Binding-site contacts:
Ligand atom C1 contacts residue TYR156 of chain 1.A at 3.7 Å (hydrophobic).
Ligand atom O1 contacts residue LYS16 of chain 1.A at 2.9 Å (salt-bridge).
Ligand atom O6 contacts residue PRO155 of chain 1.A at 3.2 Å.
Ligand atom C5 contacts residue GLU154 of chain 1.A at 3.5 Å.
Ligand atom O5 contacts residue TYR156 of chain 1.A at 3.2 Å.
Ligand atom O1 contacts residue ASP15 of chain 1.A at 2.5 Å (salt-bridge).
Ligand atom C1 contacts residue LYS16 of chain 1.A at 3.6 Å.
Ligand atom O3 contacts residue ARG67 of chain 1.A at 2.8 Å (salt-bridge).
Ligand atom O4 contacts residue ARG345 of chain 1.A at 3.5 Å (salt-bridge).
Ligand atom O2 contacts residue LYS16 of chain 1.A at 2.8 Å (salt-bridge).
Ligand atom O2 contacts residue ALA64 of chain 1.A at 3.3 Å.
Ligand atom O5 contacts residue TRP341 of chain 1.A at 3.2 Å.
Ligand atom O2 contacts residue ARG67 of chain 1.A at 2.5 Å (salt-bridge).
Ligand atom O4 contacts residue GLU46 of chain 1.A at 3.4 Å (salt-bridge).
Ligand atom O3 contacts residue GLU46 of chain 1.A at 3.4 Å.
Ligand atom O3 contacts residue GLU45 of chain 1.A at 2.6 Å (salt-bridge).
Ligand atom C2 contacts residue GLU112 of chain 1.A at 3.6 Å.
Ligand atom O2 contacts residue ASP66 of chain 1.A at 2.8 Å (salt-bridge).
Ligand atom C2 contacts residue ARG67 of chain 1.A at 3.7 Å.
Ligand atom C2 contacts residue ASP66 of chain 1.A at 3.5 Å.
Ligand atom O4 contacts residue GLU45 of chain 1.A at 3.6 Å.
Ligand atom C3 contacts residue TRP63 of chain 1.A at 3.6 Å (hydrophobic).
Ligand atom C6 contacts residue ARG345 of chain 1.A at 3.4 Å.
Ligand atom C6 contacts residue GLU154 of chain 1.A at 3.3 Å.
Ligand atom C1 contacts residue ASP15 of chain 1.A at 3.4 Å.
Ligand atom O3 contacts residue TYR342 of chain 1.A at 3.2 Å (h-bond).
Ligand atom O2 contacts residue TRP63 of chain 1.A at 3.5 Å (h-bond).
Ligand atom O2 contacts residue GLU112 of chain 1.A at 2.7 Å (salt-bridge).
Ligand atom C2 contacts residue TRP231 of chain 1.A at 3.6 Å (hydrophobic).
Ligand atom C3 contacts residue ASP66 of chain 1.A at 3.5 Å.
Ligand atom O3 contacts residue TRP63 of chain 1.A at 3.0 Å (h-bond).
Ligand atom C3 contacts residue GLU45 of chain 1.A at 2.8 Å.
Ligand atom O6 contacts residue PHE157 of chain 1.A at 3.6 Å.
Ligand atom O6 contacts residue TYR156 of chain 1.A at 3.1 Å (h-bond).
Ligand atom O1 contacts residue ASN13 of chain 1.A at 3.6 Å.
Ligand atom O2 contacts residue TRP231 of chain 1.A at 3.5 Å.
Ligand atom O6 contacts residue ARG345 of chain 1.A at 3.0 Å.
Ligand atom O6 contacts residue GLU154 of chain 1.A at 2.5 Å (salt-bridge).
Ligand atom O3 contacts residue ALA64 of chain 1.A at 3.6 Å.
Ligand atom O3 contacts residue ASP66 of chain 1.A at 2.8 Å (salt-bridge).

This protein binds this small molecule.
Small molecule (SMILES): OCC1O[C@H](O)C(O)[C@@H](O)[C@@H]1O[C@H]1O[C@H](CO)C(O[C@H]2O[C@H](CO)[C@@H](O)[C@H](O)[C@H]2O)[C@H](O)C1O

Sequence of chain 1.A:
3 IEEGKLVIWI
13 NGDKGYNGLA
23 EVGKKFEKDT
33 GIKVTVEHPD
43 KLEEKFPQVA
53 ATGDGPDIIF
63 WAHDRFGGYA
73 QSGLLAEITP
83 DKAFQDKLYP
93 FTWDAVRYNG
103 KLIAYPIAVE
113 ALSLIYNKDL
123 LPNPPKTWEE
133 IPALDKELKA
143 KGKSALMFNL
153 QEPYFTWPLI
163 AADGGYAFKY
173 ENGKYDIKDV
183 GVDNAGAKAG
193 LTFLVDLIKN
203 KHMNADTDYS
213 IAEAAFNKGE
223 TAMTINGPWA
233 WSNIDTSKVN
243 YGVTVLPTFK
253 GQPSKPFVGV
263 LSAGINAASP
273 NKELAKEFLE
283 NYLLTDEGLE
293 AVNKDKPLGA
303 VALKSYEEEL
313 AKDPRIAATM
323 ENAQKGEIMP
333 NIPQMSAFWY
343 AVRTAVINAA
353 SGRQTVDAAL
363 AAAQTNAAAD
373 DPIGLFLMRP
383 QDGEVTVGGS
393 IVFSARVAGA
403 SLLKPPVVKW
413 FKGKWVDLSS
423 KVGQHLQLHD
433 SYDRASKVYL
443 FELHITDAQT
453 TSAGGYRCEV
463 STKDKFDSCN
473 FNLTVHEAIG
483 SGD